This small molecule binds to this protein.
Small molecule (SMILES): CC(=O)N[C@H]1[C@H](O[C@H]2[C@H](O)[C@@H](NC(C)=O)CO[C@@H]2CO)O[C@H](CO)[C@@H](O)[C@@H]1O

Binding-site contacts:
Ligand atom C8 contacts residue ASN234 of chain 1.A at 4.3 Å.
Ligand atom C5 contacts residue ASN234 of chain 1.A at 3.7 Å.
Ligand atom C7 contacts residue THR108 of chain 1.A at 4.2 Å.
Ligand atom C6 contacts residue THR236 of chain 1.A at 4.0 Å.
Ligand atom N2 contacts residue ASN234 of chain 1.A at 2.8 Å (h-bond).
Ligand atom C6 contacts residue ASN234 of chain 1.A at 4.5 Å.
Ligand atom C3 contacts residue ASN234 of chain 1.A at 3.8 Å.
Ligand atom O7 contacts residue ASN234 of chain 1.A at 3.3 Å (h-bond).
Ligand atom C4 contacts residue ASN234 of chain 1.A at 4.2 Å.
Ligand atom O5 contacts residue ASN234 of chain 1.A at 2.4 Å (h-bond).
Ligand atom O5 contacts residue THR236 of chain 1.A at 3.2 Å.
Ligand atom C1 contacts residue THR236 of chain 1.A at 4.1 Å.
Ligand atom C7 contacts residue ASN234 of chain 1.A at 3.2 Å.
Ligand atom C2 contacts residue THR236 of chain 1.A at 4.5 Å.
Ligand atom C1 contacts residue ASN234 of chain 1.A at 1.4 Å.
Ligand atom O7 contacts residue THR108 of chain 1.A at 3.1 Å.
Ligand atom O6 contacts residue THR236 of chain 1.A at 3.1 Å.
Ligand atom C2 contacts residue ASN234 of chain 1.A at 2.4 Å.
Ligand atom C5 contacts residue THR236 of chain 1.A at 4.1 Å.

Sequence of chain 1.A:
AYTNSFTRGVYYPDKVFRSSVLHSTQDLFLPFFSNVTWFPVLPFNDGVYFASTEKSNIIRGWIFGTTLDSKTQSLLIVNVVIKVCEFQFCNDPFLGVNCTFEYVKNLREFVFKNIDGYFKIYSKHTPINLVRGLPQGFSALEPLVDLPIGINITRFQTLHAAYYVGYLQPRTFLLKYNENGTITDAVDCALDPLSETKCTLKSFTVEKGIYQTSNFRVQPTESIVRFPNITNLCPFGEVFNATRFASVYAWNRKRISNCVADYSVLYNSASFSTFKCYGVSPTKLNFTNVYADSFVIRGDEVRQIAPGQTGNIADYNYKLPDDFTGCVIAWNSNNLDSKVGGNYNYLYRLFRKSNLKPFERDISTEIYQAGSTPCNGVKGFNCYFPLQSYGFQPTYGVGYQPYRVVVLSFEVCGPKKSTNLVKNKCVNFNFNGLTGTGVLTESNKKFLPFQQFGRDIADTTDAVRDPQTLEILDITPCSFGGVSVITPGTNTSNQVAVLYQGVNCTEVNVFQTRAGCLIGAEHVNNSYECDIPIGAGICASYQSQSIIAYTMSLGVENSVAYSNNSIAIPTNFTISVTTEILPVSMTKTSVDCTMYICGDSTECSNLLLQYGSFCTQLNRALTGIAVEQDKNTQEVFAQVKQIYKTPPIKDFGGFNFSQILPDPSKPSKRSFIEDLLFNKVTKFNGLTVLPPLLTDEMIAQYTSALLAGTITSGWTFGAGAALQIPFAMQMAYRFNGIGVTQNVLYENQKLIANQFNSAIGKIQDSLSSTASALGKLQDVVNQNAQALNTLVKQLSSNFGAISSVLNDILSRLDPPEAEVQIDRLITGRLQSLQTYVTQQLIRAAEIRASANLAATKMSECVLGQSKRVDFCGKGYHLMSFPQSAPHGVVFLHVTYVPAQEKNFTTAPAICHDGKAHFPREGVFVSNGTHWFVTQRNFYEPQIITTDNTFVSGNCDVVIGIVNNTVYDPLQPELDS